A protein and the small-molecule ligand that binds it are described below.
Small molecule (SMILES): NC[C@H]1O[C@H](O[C@H]2[C@H](O)[C@@H](O)[C@H](N)C[C@@H]2N)[C@H](N)[C@@H](O)[C@@H]1O

Sequence of chain 1.B:
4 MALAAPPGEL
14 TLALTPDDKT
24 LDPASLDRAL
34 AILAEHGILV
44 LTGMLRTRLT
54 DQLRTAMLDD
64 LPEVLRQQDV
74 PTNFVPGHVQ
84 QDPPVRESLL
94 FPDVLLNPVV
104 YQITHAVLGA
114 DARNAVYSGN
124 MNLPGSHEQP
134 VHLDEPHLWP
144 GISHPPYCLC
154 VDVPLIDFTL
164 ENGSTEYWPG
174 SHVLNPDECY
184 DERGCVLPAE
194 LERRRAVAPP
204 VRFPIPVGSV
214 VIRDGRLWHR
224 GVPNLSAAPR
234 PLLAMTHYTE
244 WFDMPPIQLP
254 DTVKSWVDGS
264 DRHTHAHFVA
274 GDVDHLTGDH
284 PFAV

Binding-site contacts:
Ligand atom C4 contacts residue ASN123 of chain 1.B at 4.3 Å.
Ligand atom O5 contacts residue ASP137 of chain 1.B at 4.4 Å.
Ligand atom C6 contacts residue THR239 of chain 1.B at 3.1 Å.
Ligand atom C5A contacts residue GLU138 of chain 1.B at 3.7 Å.
Ligand atom N3 contacts residue CYS153 of chain 1.B at 2.7 Å (h-bond).
Ligand atom N4 contacts residue ASN76 of chain 1.B at 3.4 Å (h-bond).
Ligand atom C1 contacts residue ASP137 of chain 1.B at 3.7 Å.
Ligand atom C5 contacts residue ALA237 of chain 1.B at 4.4 Å (hydrophobic).
Ligand atom O3 contacts residue ASN123 of chain 1.B at 2.8 Å (h-bond).
Ligand atom O4 contacts residue ASP155 of chain 1.B at 3.4 Å (salt-bridge).
Ligand atom C5 contacts residue THR239 of chain 1.B at 4.0 Å.
Ligand atom C9 contacts residue ASP137 of chain 1.B at 3.9 Å.
Ligand atom C5 contacts residue ASP137 of chain 1.B at 3.9 Å.
Ligand atom C5A contacts residue ASP137 of chain 1.B at 3.2 Å.
Ligand atom O4 contacts residue ASP137 of chain 1.B at 4.0 Å.
Ligand atom C6 contacts residue ASP137 of chain 1.B at 3.7 Å.
Ligand atom C4 contacts residue ARG216 of chain 1.B at 4.3 Å.
Ligand atom C3 contacts residue ASN123 of chain 1.B at 3.5 Å.
Ligand atom N1 contacts residue GLU138 of chain 1.B at 2.7 Å (salt-bridge).
Ligand atom O4A contacts residue ASP137 of chain 1.B at 3.4 Å (salt-bridge).
Ligand atom N2 contacts residue VAL119 of chain 1.B at 4.2 Å.
Ligand atom N2 contacts residue GLU138 of chain 1.B at 3.8 Å.
Ligand atom N1 contacts residue TYR241 of chain 1.B at 4.3 Å.
Ligand atom C3 contacts residue ASP137 of chain 1.B at 3.7 Å.
Ligand atom O3 contacts residue ASP137 of chain 1.B at 4.0 Å.
Ligand atom C4A contacts residue ASP137 of chain 1.B at 3.4 Å.
Ligand atom N3 contacts residue MET238 of chain 1.B at 3.5 Å (h-bond).
Ligand atom N3 contacts residue ASP137 of chain 1.B at 4.4 Å.
Ligand atom O3A contacts residue ASP137 of chain 1.B at 2.7 Å (salt-bridge).
Ligand atom C4 contacts residue ASP137 of chain 1.B at 3.1 Å.
Ligand atom N2 contacts residue TYR241 of chain 1.B at 3.9 Å.
Ligand atom N3 contacts residue THR239 of chain 1.B at 2.4 Å (h-bond).
Ligand atom C6 contacts residue CYS153 of chain 1.B at 3.3 Å (hydrophobic).
Ligand atom O4 contacts residue ASN123 of chain 1.B at 3.8 Å.
Ligand atom O4 contacts residue ALA237 of chain 1.B at 3.2 Å.
Ligand atom C2 contacts residue ASP137 of chain 1.B at 3.6 Å.
Ligand atom N4 contacts residue ASN123 of chain 1.B at 4.2 Å.
Ligand atom O4 contacts residue ARG216 of chain 1.B at 4.2 Å.
Ligand atom C6A contacts residue GLU138 of chain 1.B at 3.7 Å.
Ligand atom C4 contacts residue ALA237 of chain 1.B at 4.3 Å (hydrophobic).